Binding-site contacts:
Ligand atom OAH contacts residue THR4 of chain 31.H at 3.7 Å.
Ligand atom O3 contacts residue LYS156 of chain 31.H at 3.0 Å.
Ligand atom O5 contacts residue HIS155 of chain 31.H at 3.6 Å.
Ligand atom C6 contacts residue HIS94 of chain 31.H at 3.9 Å.
Ligand atom OAF contacts residue ALA158 of chain 31.H at 3.3 Å.
Ligand atom O6B contacts residue LEU62 of chain 31.H at 4.0 Å.
Ligand atom OAH contacts residue ASP3 of chain 31.H at 4.0 Å.
Ligand atom O3 contacts residue ARG157 of chain 31.H at 3.3 Å (salt-bridge).
Ligand atom O6B contacts residue ARG157 of chain 31.H at 3.3 Å (salt-bridge).
Ligand atom C3 contacts residue ALA158 of chain 31.H at 4.0 Å (hydrophobic).
Ligand atom SAG contacts residue ARG157 of chain 31.H at 3.6 Å (salt-bridge).
Ligand atom O4 contacts residue LYS156 of chain 31.H at 3.5 Å.
Ligand atom O6A contacts residue SER93 of chain 31.H at 3.2 Å.
Ligand atom C3 contacts residue ARG157 of chain 31.H at 3.7 Å.
Ligand atom C2 contacts residue ALA158 of chain 31.H at 3.7 Å (hydrophobic).
Ligand atom SAG contacts residue THR4 of chain 31.H at 3.9 Å.
Ligand atom C6 contacts residue LEU62 of chain 31.H at 3.5 Å (hydrophobic).
Ligand atom OAF contacts residue THR4 of chain 31.H at 2.9 Å (h-bond).
Ligand atom O6A contacts residue LEU62 of chain 31.H at 3.4 Å.
Ligand atom OAH contacts residue LEU2 of chain 31.H at 2.8 Å (h-bond).
Ligand atom O4 contacts residue SER93 of chain 31.H at 3.0 Å (h-bond).
Ligand atom O6B contacts residue HIS94 of chain 31.H at 4.0 Å.
Ligand atom O6B contacts residue LYS156 of chain 31.H at 3.3 Å.
Ligand atom C6 contacts residue SER93 of chain 31.H at 4.0 Å.
Ligand atom O5 contacts residue ARG157 of chain 31.H at 3.8 Å.
Ligand atom O4 contacts residue HIS155 of chain 31.H at 3.5 Å (h-bond).
Ligand atom OBI contacts residue LYS156 of chain 31.H at 4.0 Å.
Ligand atom C5 contacts residue HIS155 of chain 31.H at 4.0 Å.
Ligand atom O6A contacts residue HIS155 of chain 31.H at 3.8 Å.
Ligand atom O3 contacts residue ALA158 of chain 31.H at 3.0 Å (h-bond).
Ligand atom C4 contacts residue LYS156 of chain 31.H at 4.0 Å.
Ligand atom O5B contacts residue LYS156 of chain 31.H at 3.3 Å.
Ligand atom C6 contacts residue HIS155 of chain 31.H at 3.4 Å.
Ligand atom C5 contacts residue LEU62 of chain 31.H at 3.8 Å (hydrophobic).
Ligand atom C3 contacts residue LYS156 of chain 31.H at 4.0 Å.
Ligand atom O5 contacts residue LYS156 of chain 31.H at 3.4 Å.
Ligand atom O6A contacts residue HIS94 of chain 31.H at 3.2 Å (h-bond).
Ligand atom OAH contacts residue ARG157 of chain 31.H at 3.1 Å (salt-bridge).
Ligand atom OAF contacts residue ARG157 of chain 31.H at 2.8 Å (salt-bridge).
Ligand atom O6B contacts residue HIS155 of chain 31.H at 3.3 Å (h-bond).

The small molecule below binds the protein below.
Small molecule (SMILES): O=C(O)[C@@H]1O[C@H](O[C@H]2[C@@H](OS(=O)(=O)O)O[C@@H](O)[C@H](NS(=O)(=O)O)[C@H]2O)[C@@H](OS(=O)(=O)O)[C@H](O)[C@@H]1O

Sequence of chain 31.H:
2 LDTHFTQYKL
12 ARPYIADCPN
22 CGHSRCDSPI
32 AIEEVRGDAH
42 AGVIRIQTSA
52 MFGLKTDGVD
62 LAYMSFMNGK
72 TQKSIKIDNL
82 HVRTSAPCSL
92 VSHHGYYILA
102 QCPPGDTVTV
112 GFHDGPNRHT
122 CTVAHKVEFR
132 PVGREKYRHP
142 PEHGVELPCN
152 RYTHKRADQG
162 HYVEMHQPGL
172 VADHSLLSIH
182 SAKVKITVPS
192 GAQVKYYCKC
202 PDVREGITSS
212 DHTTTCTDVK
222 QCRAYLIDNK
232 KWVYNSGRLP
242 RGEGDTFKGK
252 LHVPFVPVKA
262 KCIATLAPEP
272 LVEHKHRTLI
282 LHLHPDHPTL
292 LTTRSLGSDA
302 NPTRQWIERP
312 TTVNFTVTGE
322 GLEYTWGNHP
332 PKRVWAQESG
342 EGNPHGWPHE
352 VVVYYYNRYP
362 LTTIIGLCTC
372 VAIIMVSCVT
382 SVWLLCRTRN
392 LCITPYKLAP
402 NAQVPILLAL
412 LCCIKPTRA